Sequence of chain 1.B:
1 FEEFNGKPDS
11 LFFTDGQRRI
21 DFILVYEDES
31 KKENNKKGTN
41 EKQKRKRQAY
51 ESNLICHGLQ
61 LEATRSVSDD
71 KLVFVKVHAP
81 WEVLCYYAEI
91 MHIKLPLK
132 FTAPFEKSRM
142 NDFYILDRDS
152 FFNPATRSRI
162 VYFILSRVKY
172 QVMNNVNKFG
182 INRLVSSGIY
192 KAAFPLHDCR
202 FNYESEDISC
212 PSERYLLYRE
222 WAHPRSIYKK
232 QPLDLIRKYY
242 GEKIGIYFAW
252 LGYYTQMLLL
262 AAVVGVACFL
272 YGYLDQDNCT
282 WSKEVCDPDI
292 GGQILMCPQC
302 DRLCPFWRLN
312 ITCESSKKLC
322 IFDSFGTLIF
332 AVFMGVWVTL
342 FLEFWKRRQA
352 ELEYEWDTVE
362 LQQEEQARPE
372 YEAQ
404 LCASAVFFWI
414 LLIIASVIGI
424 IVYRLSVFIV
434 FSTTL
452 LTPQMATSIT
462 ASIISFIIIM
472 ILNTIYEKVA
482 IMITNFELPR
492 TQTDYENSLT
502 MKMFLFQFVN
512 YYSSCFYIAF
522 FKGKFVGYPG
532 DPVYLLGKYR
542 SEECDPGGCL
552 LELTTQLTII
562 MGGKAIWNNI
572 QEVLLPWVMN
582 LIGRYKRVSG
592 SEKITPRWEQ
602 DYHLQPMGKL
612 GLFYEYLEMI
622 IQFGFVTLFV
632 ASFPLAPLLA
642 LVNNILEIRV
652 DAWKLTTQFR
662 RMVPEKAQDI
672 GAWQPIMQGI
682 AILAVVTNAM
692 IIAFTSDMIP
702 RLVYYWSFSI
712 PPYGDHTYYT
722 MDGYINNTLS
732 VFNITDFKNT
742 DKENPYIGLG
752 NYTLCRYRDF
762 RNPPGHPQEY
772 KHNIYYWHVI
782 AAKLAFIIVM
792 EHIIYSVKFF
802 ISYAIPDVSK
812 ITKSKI

This small molecule binds to this protein.
Small molecule (SMILES): CC(=O)N[C@@H]1[C@@H](O)[C@H](O)[C@@H](CO)O[C@H]1O

Binding-site contacts:
Ligand atom C5 contacts residue ASN734 of chain 1.B at 2.0 Å.
Ligand atom C3 contacts residue ASN734 of chain 1.B at 4.0 Å.
Ligand atom C5 contacts residue THR754 of chain 1.B at 4.4 Å.
Ligand atom O5 contacts residue THR736 of chain 1.B at 3.7 Å.
Ligand atom O6 contacts residue LEU755 of chain 1.B at 4.2 Å.
Ligand atom N2 contacts residue ASN734 of chain 1.B at 3.9 Å.
Ligand atom N2 contacts residue THR736 of chain 1.B at 4.1 Å.
Ligand atom C1 contacts residue THR736 of chain 1.B at 3.1 Å.
Ligand atom C6 contacts residue THR754 of chain 1.B at 3.7 Å.
Ligand atom O6 contacts residue ASN734 of chain 1.B at 3.5 Å (h-bond).
Ligand atom C6 contacts residue LEU755 of chain 1.B at 4.4 Å (hydrophobic).
Ligand atom C7 contacts residue THR736 of chain 1.B at 4.1 Å.
Ligand atom C6 contacts residue ASN734 of chain 1.B at 2.4 Å.
Ligand atom C1 contacts residue ASN734 of chain 1.B at 2.0 Å.
Ligand atom O5 contacts residue THR754 of chain 1.B at 3.8 Å.
Ligand atom O5 contacts residue ASN734 of chain 1.B at 1.3 Å (h-bond).
Ligand atom O4 contacts residue ASN734 of chain 1.B at 4.4 Å.
Ligand atom O6 contacts residue THR754 of chain 1.B at 3.0 Å.
Ligand atom C2 contacts residue THR736 of chain 1.B at 3.9 Å.
Ligand atom C2 contacts residue ASN734 of chain 1.B at 3.4 Å.
Ligand atom O7 contacts residue THR736 of chain 1.B at 3.9 Å.
Ligand atom C4 contacts residue ASN734 of chain 1.B at 3.4 Å.